Sequence of chain 1.C:
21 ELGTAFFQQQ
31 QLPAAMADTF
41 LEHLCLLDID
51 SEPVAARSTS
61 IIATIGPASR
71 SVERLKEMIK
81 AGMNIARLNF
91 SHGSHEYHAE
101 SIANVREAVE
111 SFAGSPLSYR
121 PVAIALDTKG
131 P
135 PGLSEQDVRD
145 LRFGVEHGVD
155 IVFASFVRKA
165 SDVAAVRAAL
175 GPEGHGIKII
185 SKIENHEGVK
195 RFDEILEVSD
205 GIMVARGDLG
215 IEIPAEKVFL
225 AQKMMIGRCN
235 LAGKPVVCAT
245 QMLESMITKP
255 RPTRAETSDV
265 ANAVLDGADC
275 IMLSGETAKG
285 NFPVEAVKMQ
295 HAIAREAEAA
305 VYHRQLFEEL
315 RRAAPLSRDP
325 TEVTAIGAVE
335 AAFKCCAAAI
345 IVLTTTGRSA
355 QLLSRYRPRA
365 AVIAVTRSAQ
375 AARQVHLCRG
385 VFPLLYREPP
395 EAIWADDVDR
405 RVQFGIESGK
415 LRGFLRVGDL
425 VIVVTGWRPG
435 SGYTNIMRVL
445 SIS

Binding-site contacts:
Ligand atom C17 contacts residue HIS92 of chain 1.C at 3.8 Å.
Ligand atom S contacts residue ALA282 of chain 1.C at 4.0 Å.
Ligand atom O contacts residue ALA282 of chain 1.C at 3.3 Å.
Ligand atom C11 contacts residue TYR97 of chain 1.C at 3.6 Å (hydrophobic).
Ligand atom C contacts residue ALA282 of chain 1.C at 3.4 Å (hydrophobic).
Ligand atom C10 contacts residue GLY93 of chain 1.C at 3.4 Å.
Ligand atom O3 contacts residue HIS98 of chain 1.C at 3.6 Å.
Ligand atom O7 contacts residue ARG87 of chain 1.C at 3.1 Å (salt-bridge).
Ligand atom C14 contacts residue HIS92 of chain 1.C at 3.5 Å.
Ligand atom C1 contacts residue LYS283 of chain 1.C at 3.6 Å.
Ligand atom O1 contacts residue ALA282 of chain 1.C at 3.9 Å.
Ligand atom O3 contacts residue ASN89 of chain 1.C at 3.9 Å.
Ligand atom C2 contacts residue ALA282 of chain 1.C at 4.0 Å (hydrophobic).
Ligand atom O1 contacts residue GLY279 of chain 1.C at 3.5 Å.
Ligand atom C14 contacts residue ASN89 of chain 1.C at 4.0 Å.
Ligand atom C12 contacts residue PRO67 of chain 1.C at 3.9 Å (hydrophobic).
Ligand atom C13 contacts residue HIS92 of chain 1.C at 3.6 Å.
Ligand atom C3 contacts residue HIS92 of chain 1.C at 3.9 Å.
Ligand atom C1 contacts residue ALA282 of chain 1.C at 3.6 Å (hydrophobic).
Ligand atom O contacts residue GLY279 of chain 1.C at 3.0 Å (h-bond).
Ligand atom C11 contacts residue HIS92 of chain 1.C at 4.0 Å.
Ligand atom S contacts residue THR64 of chain 1.C at 3.8 Å.
Ligand atom O2 contacts residue LYS283 of chain 1.C at 3.0 Å (salt-bridge).
Ligand atom O1 contacts residue LYS283 of chain 1.C at 2.7 Å (salt-bridge).
Ligand atom C6 contacts residue PRO67 of chain 1.C at 3.6 Å (hydrophobic).
Ligand atom C7 contacts residue PRO67 of chain 1.C at 3.5 Å (hydrophobic).
Ligand atom O7 contacts residue THR64 of chain 1.C at 3.4 Å.
Ligand atom C3 contacts residue ALA282 of chain 1.C at 3.7 Å (hydrophobic).
Ligand atom C11 contacts residue GLY93 of chain 1.C at 3.6 Å.
Ligand atom O4 contacts residue PRO67 of chain 1.C at 3.7 Å.
Ligand atom C8 contacts residue PRO67 of chain 1.C at 3.7 Å (hydrophobic).
Ligand atom C9 contacts residue TYR97 of chain 1.C at 3.9 Å (hydrophobic).
Ligand atom C12 contacts residue HIS92 of chain 1.C at 3.7 Å.
Ligand atom O contacts residue SER278 of chain 1.C at 2.8 Å.
Ligand atom O3 contacts residue HIS92 of chain 1.C at 3.7 Å.
Ligand atom C2 contacts residue LYS283 of chain 1.C at 3.8 Å.
Ligand atom O7 contacts residue ASN89 of chain 1.C at 2.8 Å (h-bond).
Ligand atom N contacts residue SER278 of chain 1.C at 4.0 Å.
Ligand atom O contacts residue THR64 of chain 1.C at 3.4 Å.
Ligand atom C10 contacts residue TYR97 of chain 1.C at 3.4 Å (hydrophobic).

The protein below binds the small molecule below.
Small molecule (SMILES): O=C(O)CCCCNS(=O)(=O)c1cc2c(c(O)c1O)C(=O)c1ccccc1C2=O